Binding-site contacts:
Ligand atom O5 contacts residue VAL414 of chain 1.N at 4.3 Å.
Ligand atom C8 contacts residue ASN301 of chain 1.N at 4.1 Å.
Ligand atom C1 contacts residue VAL414 of chain 1.N at 4.4 Å (hydrophobic).
Ligand atom C1 contacts residue ASN265 of chain 1.N at 1.4 Å.
Ligand atom C7 contacts residue ASN301 of chain 1.N at 4.4 Å.
Ligand atom O5 contacts residue ARG412 of chain 1.N at 3.7 Å.
Ligand atom C5 contacts residue ASN265 of chain 1.N at 3.6 Å.
Ligand atom C3 contacts residue GLN263 of chain 1.N at 4.3 Å.
Ligand atom O7 contacts residue SER381 of chain 1.N at 4.3 Å.
Ligand atom C6 contacts residue ARG412 of chain 1.N at 4.1 Å.
Ligand atom C7 contacts residue ASN265 of chain 1.N at 3.4 Å.
Ligand atom O7 contacts residue ASN265 of chain 1.N at 3.6 Å (h-bond).
Ligand atom C3 contacts residue ASN265 of chain 1.N at 3.8 Å.
Ligand atom N2 contacts residue ASN265 of chain 1.N at 2.9 Å (h-bond).
Ligand atom C2 contacts residue ASN265 of chain 1.N at 2.5 Å.
Ligand atom C8 contacts residue SER381 of chain 1.N at 3.9 Å.
Ligand atom C1 contacts residue ARG412 of chain 1.N at 4.4 Å.
Ligand atom O7 contacts residue ASN301 of chain 1.N at 4.0 Å.
Ligand atom C8 contacts residue VAL302 of chain 1.N at 3.8 Å (hydrophobic).
Ligand atom O6 contacts residue ARG412 of chain 1.N at 3.4 Å (salt-bridge).
Ligand atom O5 contacts residue ASN265 of chain 1.N at 2.3 Å (h-bond).
Ligand atom C4 contacts residue ASN265 of chain 1.N at 4.2 Å.
Ligand atom C8 contacts residue SER303 of chain 1.N at 3.4 Å.

This small molecule binds to this protein.
Small molecule (SMILES): CC(=O)N[C@H]1[C@H](O[C@H]2[C@H](O)[C@@H](NC(C)=O)CO[C@@H]2CO)O[C@H](CO)[C@@H](O)[C@@H]1O

Sequence of chain 1.N:
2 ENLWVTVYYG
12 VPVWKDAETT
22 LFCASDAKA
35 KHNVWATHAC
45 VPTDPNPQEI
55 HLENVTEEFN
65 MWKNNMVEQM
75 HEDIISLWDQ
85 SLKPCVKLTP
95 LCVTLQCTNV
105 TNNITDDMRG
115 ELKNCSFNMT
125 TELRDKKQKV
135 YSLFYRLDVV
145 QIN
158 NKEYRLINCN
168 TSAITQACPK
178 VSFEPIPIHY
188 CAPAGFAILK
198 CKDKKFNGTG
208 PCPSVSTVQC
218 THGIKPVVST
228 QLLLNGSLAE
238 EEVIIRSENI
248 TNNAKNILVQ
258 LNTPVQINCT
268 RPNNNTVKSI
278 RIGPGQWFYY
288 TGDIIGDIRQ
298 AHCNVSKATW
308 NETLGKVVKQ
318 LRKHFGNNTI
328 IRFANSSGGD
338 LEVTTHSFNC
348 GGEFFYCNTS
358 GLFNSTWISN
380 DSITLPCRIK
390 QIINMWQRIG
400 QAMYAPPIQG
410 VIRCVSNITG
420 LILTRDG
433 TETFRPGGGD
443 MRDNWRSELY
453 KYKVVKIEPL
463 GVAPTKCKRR